The protein below binds the small molecule below.
Small molecule (SMILES): COc1ccccc1C1CCN(C(=O)C2CCC2)CC1

Binding-site contacts:
Ligand atom C5 contacts residue TYR73 of chain 1.A at 3.8 Å (hydrophobic).
Ligand atom C15 contacts residue LEU43 of chain 1.A at 4.3 Å (hydrophobic).
Ligand atom C2 contacts residue TYR73 of chain 1.A at 3.4 Å (hydrophobic).
Ligand atom C10 contacts residue LEU52 of chain 1.A at 3.7 Å (hydrophobic).
Ligand atom C10 contacts residue ARG53 of chain 1.A at 4.5 Å.
Ligand atom C15 contacts residue LYS40 of chain 1.A at 3.9 Å.
Ligand atom C4 contacts residue VAL80 of chain 1.A at 4.4 Å (hydrophobic).
Ligand atom C9 contacts residue HIS75 of chain 1.A at 4.0 Å.
Ligand atom C9 contacts residue VAL80 of chain 1.A at 4.2 Å (hydrophobic).
Ligand atom C15 contacts residue GLU49 of chain 1.A at 4.1 Å.
Ligand atom C4 contacts residue TYR73 of chain 1.A at 3.6 Å (hydrophobic).
Ligand atom C3 contacts residue TYR73 of chain 1.A at 3.6 Å (hydrophobic).
Ligand atom O contacts residue ARG53 of chain 1.A at 4.2 Å.
Ligand atom C1 contacts residue ARG53 of chain 1.A at 4.2 Å.
Ligand atom C16 contacts residue GLU49 of chain 1.A at 4.0 Å.
Ligand atom C11 contacts residue ARG53 of chain 1.A at 3.7 Å.
Ligand atom N contacts residue LEU52 of chain 1.A at 4.4 Å.
Ligand atom C3 contacts residue VAL56 of chain 1.A at 3.5 Å (hydrophobic).
Ligand atom C4 contacts residue LEU52 of chain 1.A at 3.6 Å (hydrophobic).
Ligand atom O1 contacts residue LYS40 of chain 1.A at 3.2 Å.
Ligand atom N contacts residue VAL80 of chain 1.A at 4.4 Å.
Ligand atom C14 contacts residue LYS40 of chain 1.A at 4.0 Å.
Ligand atom C6 contacts residue LEU52 of chain 1.A at 4.5 Å (hydrophobic).
Ligand atom C15 contacts residue GLU44 of chain 1.A at 4.4 Å.
Ligand atom C12 contacts residue LYS40 of chain 1.A at 4.1 Å.
Ligand atom C2 contacts residue ARG53 of chain 1.A at 4.3 Å.
Ligand atom C16 contacts residue LEU43 of chain 1.A at 4.1 Å (hydrophobic).
Ligand atom C5 contacts residue LEU52 of chain 1.A at 3.5 Å (hydrophobic).
Ligand atom C8 contacts residue HIS75 of chain 1.A at 4.2 Å.
Ligand atom C1 contacts residue TYR73 of chain 1.A at 3.5 Å (hydrophobic).
Ligand atom C contacts residue TYR73 of chain 1.A at 3.4 Å (hydrophobic).
Ligand atom O1 contacts residue HIS75 of chain 1.A at 4.0 Å.
Ligand atom C6 contacts residue TYR73 of chain 1.A at 3.9 Å (hydrophobic).
Ligand atom O contacts residue TYR73 of chain 1.A at 3.5 Å (h-bond).
Ligand atom C16 contacts residue LYS40 of chain 1.A at 4.3 Å.
Ligand atom C4 contacts residue VAL56 of chain 1.A at 4.1 Å (hydrophobic).
Ligand atom C12 contacts residue VAL80 of chain 1.A at 4.5 Å (hydrophobic).

Sequence of chain 1.A:
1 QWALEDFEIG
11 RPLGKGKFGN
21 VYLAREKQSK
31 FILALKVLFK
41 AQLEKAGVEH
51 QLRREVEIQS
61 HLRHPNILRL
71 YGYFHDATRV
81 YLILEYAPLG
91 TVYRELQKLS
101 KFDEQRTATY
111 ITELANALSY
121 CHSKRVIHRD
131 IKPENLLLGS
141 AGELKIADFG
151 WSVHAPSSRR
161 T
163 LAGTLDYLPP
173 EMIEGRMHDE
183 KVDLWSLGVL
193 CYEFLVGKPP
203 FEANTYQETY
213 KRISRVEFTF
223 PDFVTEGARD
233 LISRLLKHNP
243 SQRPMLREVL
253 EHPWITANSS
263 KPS